Binding-site contacts:
Ligand atom C12 contacts residue TYR86 of chain 1.A at 3.4 Å (hydrophobic).
Ligand atom C24 contacts residue ILE203 of chain 1.A at 3.4 Å (hydrophobic).
Ligand atom N contacts residue GLY206 of chain 1.A at 3.1 Å (h-bond).
Ligand atom CL1 contacts residue TYR86 of chain 1.A at 3.5 Å.
Ligand atom C14 contacts residue PHE162 of chain 1.A at 3.6 Å (hydrophobic).
Ligand atom C3 contacts residue GLN182 of chain 1.A at 3.5 Å.
Ligand atom C6 contacts residue GLY206 of chain 1.A at 3.6 Å.
Ligand atom C21 contacts residue ARG132 of chain 1.A at 3.4 Å.
Ligand atom C contacts residue GLY206 of chain 1.A at 3.4 Å.
Ligand atom C10 contacts residue GLY206 of chain 1.A at 3.5 Å.
Ligand atom C1 contacts residue TRP205 of chain 1.A at 3.6 Å (hydrophobic).
Ligand atom C21 contacts residue GLN182 of chain 1.A at 3.5 Å.
Ligand atom C2 contacts residue GLN182 of chain 1.A at 3.6 Å.
Ligand atom C23 contacts residue GLN182 of chain 1.A at 3.4 Å.
Ligand atom C4 contacts residue GLY206 of chain 1.A at 3.4 Å.
Ligand atom C2 contacts residue SER185 of chain 1.A at 3.7 Å.
Ligand atom C16 contacts residue PHE162 of chain 1.A at 3.4 Å (hydrophobic).
Ligand atom C5 contacts residue GLY206 of chain 1.A at 3.3 Å.
Ligand atom CL1 contacts residue GLY206 of chain 1.A at 3.6 Å.
Ligand atom C17 contacts residue TRP205 of chain 1.A at 3.5 Å (hydrophobic).
Ligand atom C1 contacts residue GLY206 of chain 1.A at 3.6 Å.
Ligand atom C24 contacts residue SER185 of chain 1.A at 3.7 Å.
Ligand atom C12 contacts residue TRP205 of chain 1.A at 3.7 Å (hydrophobic).
Ligand atom C22 contacts residue GLN182 of chain 1.A at 3.2 Å.
Ligand atom C9 contacts residue GLY206 of chain 1.A at 3.6 Å.
Ligand atom C2 contacts residue CYS181 of chain 1.A at 3.6 Å (hydrophobic).
Ligand atom C25 contacts residue TRP205 of chain 1.A at 3.6 Å (hydrophobic).
Ligand atom C1 contacts residue CYS181 of chain 1.A at 3.7 Å (hydrophobic).
Ligand atom N contacts residue GLU207 of chain 1.A at 2.9 Å (salt-bridge).
Ligand atom C11 contacts residue GLY206 of chain 1.A at 3.5 Å.
Ligand atom N3 contacts residue TYR86 of chain 1.A at 3.6 Å.
Ligand atom N4 contacts residue PHE162 of chain 1.A at 3.5 Å.
Ligand atom C5 contacts residue CYS209 of chain 1.A at 3.6 Å (hydrophobic).
Ligand atom N1 contacts residue GLN182 of chain 1.A at 3.7 Å.
Ligand atom C17 contacts residue TYR86 of chain 1.A at 3.3 Å (hydrophobic).
Ligand atom C4 contacts residue CYS209 of chain 1.A at 3.7 Å (hydrophobic).
Ligand atom N2 contacts residue GLY206 of chain 1.A at 2.8 Å (h-bond).
Ligand atom N5 contacts residue TYR86 of chain 1.A at 3.7 Å.
Ligand atom C25 contacts residue SER180 of chain 1.A at 3.2 Å.
Ligand atom C contacts residue TRP205 of chain 1.A at 3.6 Å (hydrophobic).

A small-molecule ligand and the protein it binds are described below.
Small molecule (SMILES): Cc1cc2nc([C@@H](CNC(=O)c3c(Cl)cc(-n4cnnc4)cc3Cl)c3ccccc3)[nH]c2cc1C

Sequence of chain 1.A:
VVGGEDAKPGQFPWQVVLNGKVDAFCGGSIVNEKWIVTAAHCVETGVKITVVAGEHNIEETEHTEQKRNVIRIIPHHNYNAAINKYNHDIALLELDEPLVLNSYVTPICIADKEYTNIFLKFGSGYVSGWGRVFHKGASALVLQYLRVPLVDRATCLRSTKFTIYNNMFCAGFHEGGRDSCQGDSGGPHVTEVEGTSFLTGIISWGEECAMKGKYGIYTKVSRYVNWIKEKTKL